Sequence of chain 1.B:
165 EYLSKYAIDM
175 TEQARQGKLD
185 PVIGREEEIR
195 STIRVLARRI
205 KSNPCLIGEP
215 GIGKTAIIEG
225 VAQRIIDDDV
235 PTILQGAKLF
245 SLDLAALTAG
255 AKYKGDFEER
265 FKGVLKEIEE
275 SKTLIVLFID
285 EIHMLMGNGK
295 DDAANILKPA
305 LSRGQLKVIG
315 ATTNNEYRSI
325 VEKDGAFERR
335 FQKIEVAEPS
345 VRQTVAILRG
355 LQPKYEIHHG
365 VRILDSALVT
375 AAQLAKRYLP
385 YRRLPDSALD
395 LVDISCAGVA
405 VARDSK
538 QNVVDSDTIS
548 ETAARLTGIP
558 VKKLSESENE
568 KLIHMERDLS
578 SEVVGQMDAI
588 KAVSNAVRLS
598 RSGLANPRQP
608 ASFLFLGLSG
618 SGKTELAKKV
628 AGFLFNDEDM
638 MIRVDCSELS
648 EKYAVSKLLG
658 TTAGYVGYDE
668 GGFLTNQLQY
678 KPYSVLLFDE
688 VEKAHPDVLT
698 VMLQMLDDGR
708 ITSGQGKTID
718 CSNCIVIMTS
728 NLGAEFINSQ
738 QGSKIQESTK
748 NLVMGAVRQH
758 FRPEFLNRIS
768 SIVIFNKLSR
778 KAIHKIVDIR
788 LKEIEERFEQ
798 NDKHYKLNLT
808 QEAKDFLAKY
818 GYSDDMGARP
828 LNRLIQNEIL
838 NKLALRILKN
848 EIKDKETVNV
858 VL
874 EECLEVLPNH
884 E

Binding-site contacts:
Ligand atom C2 contacts residue ILE187 of chain 1.B at 3.7 Å (hydrophobic).
Ligand atom O3' contacts residue ARG307 of chain 1.A at 3.1 Å (salt-bridge).
Ligand atom O3A contacts residue GLY215 of chain 1.B at 3.6 Å.
Ligand atom O3A contacts residue ARG333 of chain 1.A at 2.9 Å (salt-bridge).
Ligand atom PA contacts residue THR219 of chain 1.B at 3.6 Å.
Ligand atom O1B contacts residue THR219 of chain 1.B at 3.0 Å (h-bond).
Ligand atom O2A contacts residue THR219 of chain 1.B at 2.6 Å (h-bond).
Ligand atom N3 contacts residue LEU355 of chain 1.B at 3.6 Å.
Ligand atom O2A contacts residue ALA220 of chain 1.B at 3.5 Å (h-bond).
Ligand atom C5' contacts residue ARG333 of chain 1.A at 2.0 Å.
Ligand atom PB contacts residue GLY215 of chain 1.B at 3.6 Å.
Ligand atom C4' contacts residue ARG333 of chain 1.A at 2.9 Å.
Ligand atom N6 contacts residue ARG189 of chain 1.B at 3.3 Å.
Ligand atom O3G contacts residue LYS218 of chain 1.B at 3.1 Å (salt-bridge).
Ligand atom C3' contacts residue ARG333 of chain 1.A at 3.5 Å.
Ligand atom N1 contacts residue ILE187 of chain 1.B at 2.9 Å (h-bond).
Ligand atom O2A contacts residue LYS218 of chain 1.B at 3.6 Å (salt-bridge).
Ligand atom PA contacts residue ARG333 of chain 1.A at 2.8 Å.
Ligand atom N6 contacts residue ILE187 of chain 1.B at 2.9 Å (h-bond).
Ligand atom O2A contacts residue GLY217 of chain 1.B at 3.6 Å.
Ligand atom C6 contacts residue ILE187 of chain 1.B at 3.7 Å (hydrophobic).
Ligand atom O2B contacts residue GLY217 of chain 1.B at 2.8 Å (h-bond).
Ligand atom O2G contacts residue THR219 of chain 1.B at 3.6 Å.
Ligand atom O5' contacts residue ARG333 of chain 1.A at 2.6 Å (salt-bridge).
Ligand atom O3' contacts residue ARG333 of chain 1.A at 3.5 Å (salt-bridge).
Ligand atom S1G contacts residue ARG334 of chain 1.A at 2.8 Å (salt-bridge).
Ligand atom O2B contacts residue GLY215 of chain 1.B at 3.3 Å (h-bond).
Ligand atom N1 contacts residue VAL186 of chain 1.B at 3.6 Å.
Ligand atom C2 contacts residue PRO185 of chain 1.B at 3.1 Å (hydrophobic).
Ligand atom C3' contacts residue ARG307 of chain 1.A at 3.7 Å.
Ligand atom C1' contacts residue LEU393 of chain 1.B at 3.6 Å (hydrophobic).
Ligand atom O2A contacts residue ARG307 of chain 1.A at 3.6 Å (salt-bridge).
Ligand atom O2B contacts residue LYS218 of chain 1.B at 2.9 Å (salt-bridge).
Ligand atom O1A contacts residue ARG333 of chain 1.A at 2.3 Å (salt-bridge).
Ligand atom C5' contacts residue ASP390 of chain 1.B at 3.0 Å.
Ligand atom O4' contacts residue LEU393 of chain 1.B at 3.2 Å.
Ligand atom C8 contacts residue PRO389 of chain 1.B at 3.6 Å (hydrophobic).
Ligand atom O3B contacts residue GLY215 of chain 1.B at 3.0 Å (h-bond).
Ligand atom O2B contacts residue ILE216 of chain 1.B at 3.0 Å (h-bond).
Ligand atom N6 contacts residue ILE351 of chain 1.B at 3.4 Å.

This protein binds this small molecule.
Small molecule (SMILES): Nc1ncnc2c1ncn2[C@@H]1O[C@H](COP(=O)(O)OP(=O)(O)OP(O)(O)=S)[C@@H](O)[C@H]1O

Sequence of chain 1.A:
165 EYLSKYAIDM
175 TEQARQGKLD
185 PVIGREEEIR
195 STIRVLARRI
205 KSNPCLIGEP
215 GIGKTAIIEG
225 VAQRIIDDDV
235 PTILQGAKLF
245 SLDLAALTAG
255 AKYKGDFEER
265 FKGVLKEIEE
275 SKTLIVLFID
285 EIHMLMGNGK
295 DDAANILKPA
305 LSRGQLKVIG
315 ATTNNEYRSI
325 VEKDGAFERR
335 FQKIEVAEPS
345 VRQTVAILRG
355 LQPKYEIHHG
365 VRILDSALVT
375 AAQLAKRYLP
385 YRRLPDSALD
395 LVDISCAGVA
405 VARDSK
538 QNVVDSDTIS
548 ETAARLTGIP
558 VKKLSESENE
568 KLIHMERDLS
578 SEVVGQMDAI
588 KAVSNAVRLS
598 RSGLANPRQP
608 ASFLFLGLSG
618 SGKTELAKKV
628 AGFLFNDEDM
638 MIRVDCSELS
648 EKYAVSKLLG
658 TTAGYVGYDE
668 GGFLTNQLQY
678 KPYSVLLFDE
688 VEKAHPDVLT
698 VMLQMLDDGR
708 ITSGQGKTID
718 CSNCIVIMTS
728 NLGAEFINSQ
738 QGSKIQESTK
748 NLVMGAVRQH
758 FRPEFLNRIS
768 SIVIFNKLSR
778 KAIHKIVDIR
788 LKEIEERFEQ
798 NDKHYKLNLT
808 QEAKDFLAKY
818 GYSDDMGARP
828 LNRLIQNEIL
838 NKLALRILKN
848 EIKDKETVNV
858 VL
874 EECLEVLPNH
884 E